Binding-site contacts:
Ligand atom CAD contacts residue LEU52 of chain 1.A at 3.6 Å (hydrophobic).
Ligand atom OAB contacts residue PHE68 of chain 1.A at 3.8 Å.
Ligand atom CAF contacts residue LEU52 of chain 1.A at 4.2 Å (hydrophobic).
Ligand atom CAA contacts residue TYR96 of chain 1.A at 4.0 Å (hydrophobic).
Ligand atom CAE contacts residue PHE68 of chain 1.A at 4.3 Å (hydrophobic).
Ligand atom CAC contacts residue TYR96 of chain 1.A at 4.0 Å (hydrophobic).
Ligand atom CAF contacts residue PHE68 of chain 1.A at 3.7 Å (hydrophobic).
Ligand atom CAD contacts residue PHE68 of chain 1.A at 4.2 Å (hydrophobic).
Ligand atom CAC contacts residue LEU52 of chain 1.A at 4.3 Å (hydrophobic).
Ligand atom CAA contacts residue PHE50 of chain 1.A at 4.4 Å (hydrophobic).
Ligand atom CAD contacts residue LEU36 of chain 1.A at 3.8 Å (hydrophobic).
Ligand atom CAC contacts residue PHE50 of chain 1.A at 3.6 Å (hydrophobic).
Ligand atom CAG contacts residue LEU52 of chain 1.A at 3.8 Å (hydrophobic).
Ligand atom OAB contacts residue THR33 of chain 1.A at 3.7 Å.
Ligand atom CAE contacts residue PHE50 of chain 1.A at 4.4 Å (hydrophobic).
Ligand atom CAA contacts residue LEU117 of chain 1.A at 3.7 Å (hydrophobic).
Ligand atom OAB contacts residue LEU52 of chain 1.A at 2.9 Å (h-bond).
Ligand atom OAB contacts residue TYR132 of chain 1.A at 2.6 Å (h-bond).
Ligand atom CAA contacts residue MET81 of chain 1.A at 3.9 Å (hydrophobic).
Ligand atom CAG contacts residue PHE50 of chain 1.A at 4.1 Å (hydrophobic).
Ligand atom CAA contacts residue VAL94 of chain 1.A at 3.8 Å (hydrophobic).
Ligand atom OAB contacts residue LEU36 of chain 1.A at 3.6 Å.
Ligand atom CAD contacts residue TYR132 of chain 1.A at 3.2 Å (hydrophobic).
Ligand atom CAE contacts residue LEU117 of chain 1.A at 3.7 Å (hydrophobic).
Ligand atom CAE contacts residue LEU52 of chain 1.A at 4.1 Å (hydrophobic).
Ligand atom CAD contacts residue PHE50 of chain 1.A at 3.6 Å (hydrophobic).
Ligand atom CAC contacts residue LEU117 of chain 1.A at 3.6 Å (hydrophobic).
Ligand atom CAA contacts residue ASN100 of chain 1.A at 3.8 Å.
Ligand atom CAF contacts residue TYR132 of chain 1.A at 3.4 Å (hydrophobic).

Sequence of chain 1.A:
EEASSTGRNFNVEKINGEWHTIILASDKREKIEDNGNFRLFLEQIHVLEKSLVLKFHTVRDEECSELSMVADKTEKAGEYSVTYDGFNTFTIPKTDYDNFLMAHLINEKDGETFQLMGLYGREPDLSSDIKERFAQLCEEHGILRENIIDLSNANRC

This small molecule binds to this protein.
Small molecule (SMILES): CCCCCCO